Sequence of chain 1.A:
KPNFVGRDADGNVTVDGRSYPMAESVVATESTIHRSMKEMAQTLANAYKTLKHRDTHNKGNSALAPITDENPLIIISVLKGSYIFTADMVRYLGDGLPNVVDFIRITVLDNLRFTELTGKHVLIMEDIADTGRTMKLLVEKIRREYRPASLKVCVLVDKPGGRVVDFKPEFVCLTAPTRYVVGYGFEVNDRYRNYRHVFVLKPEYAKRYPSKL

The small molecule below binds the protein below.
Small molecule (SMILES): Nc1nc2c(ncn2CCN(/C=C/P(=O)(O)O)CCOCP(=O)(O)O)c(=O)[nH]1

Binding-site contacts:
Ligand atom OAE contacts residue MG1 of chain 1.I at 3.7 Å.
Ligand atom PBB contacts residue THR190 of chain 1.A at 3.4 Å.
Ligand atom C2 contacts residue VAL240 of chain 1.A at 3.4 Å (hydrophobic).
Ligand atom OAG contacts residue THR190 of chain 1.A at 3.4 Å (h-bond).
Ligand atom OAH contacts residue THR190 of chain 1.A at 2.7 Å (h-bond).
Ligand atom N2 contacts residue PHE245 of chain 1.A at 3.6 Å.
Ligand atom NAY contacts residue MG1 of chain 1.I at 3.2 Å.
Ligand atom CAJ contacts residue THR193 of chain 1.A at 3.5 Å.
Ligand atom OAF contacts residue MG1 of chain 1.I at 3.7 Å.
Ligand atom O6 contacts residue TYR239 of chain 1.A at 3.4 Å.
Ligand atom O6 contacts residue VAL240 of chain 1.A at 2.9 Å (h-bond).
Ligand atom OAC contacts residue ARG252 of chain 1.A at 3.3 Å (salt-bridge).
Ligand atom PBB contacts residue ASP189 of chain 1.A at 3.6 Å.
Ligand atom N2 contacts residue VAL240 of chain 1.A at 3.2 Å (h-bond).
Ligand atom OAD contacts residue ARG192 of chain 1.A at 3.7 Å.
Ligand atom OAH contacts residue ASP189 of chain 1.A at 3.3 Å.
Ligand atom O6 contacts residue LYS218 of chain 1.A at 2.9 Å (salt-bridge).
Ligand atom OAD contacts residue ASP189 of chain 1.A at 2.8 Å (salt-bridge).
Ligand atom OAD contacts residue GLY191 of chain 1.A at 2.6 Å (h-bond).
Ligand atom C2 contacts residue TYR239 of chain 1.A at 3.3 Å (hydrophobic).
Ligand atom N7 contacts residue ASP189 of chain 1.A at 3.4 Å (salt-bridge).
Ligand atom C8 contacts residue ASP189 of chain 1.A at 3.5 Å.
Ligand atom N3 contacts residue TYR239 of chain 1.A at 3.7 Å.
Ligand atom OAE contacts residue GLY126 of chain 1.A at 3.2 Å.
Ligand atom OAD contacts residue THR190 of chain 1.A at 3.1 Å (h-bond).
Ligand atom OAC contacts residue GLU246 of chain 1.A at 3.3 Å (salt-bridge).
Ligand atom O6 contacts residue ARG238 of chain 1.A at 3.5 Å (salt-bridge).
Ligand atom C6 contacts residue LYS218 of chain 1.A at 3.7 Å.
Ligand atom N1 contacts residue TYR239 of chain 1.A at 3.6 Å.
Ligand atom C5 contacts residue LYS218 of chain 1.A at 3.8 Å.
Ligand atom N7 contacts residue LYS218 of chain 1.A at 3.3 Å (salt-bridge).
Ligand atom C6 contacts residue VAL240 of chain 1.A at 3.6 Å (hydrophobic).
Ligand atom N2 contacts residue TYR239 of chain 1.A at 3.0 Å (h-bond).
Ligand atom CAJ contacts residue MG1 of chain 1.I at 3.6 Å.
Ligand atom OAE contacts residue ASP186 of chain 1.A at 2.5 Å (salt-bridge).
Ligand atom OAG contacts residue THR193 of chain 1.A at 2.8 Å (h-bond).
Ligand atom OAD contacts residue ALA188 of chain 1.A at 3.8 Å.
Ligand atom OAG contacts residue ARG192 of chain 1.A at 3.7 Å.
Ligand atom N1 contacts residue VAL240 of chain 1.A at 2.7 Å (h-bond).
Ligand atom N2 contacts residue GLU246 of chain 1.A at 2.8 Å (salt-bridge).